Binding-site contacts:
Ligand atom O1B contacts residue ARG117 of chain 1.B at 3.7 Å.
Ligand atom O1B contacts residue MG1 of chain 1.G at 2.5 Å.
Ligand atom O3B contacts residue ALA356 of chain 1.B at 3.1 Å (h-bond).
Ligand atom O3G contacts residue MG1 of chain 1.G at 2.0 Å.
Ligand atom O2B contacts residue GLN114 of chain 1.B at 2.8 Å (h-bond).
Ligand atom O1A contacts residue ASN115 of chain 1.B at 2.8 Å (h-bond).
Ligand atom O3' contacts residue GLY381 of chain 1.B at 3.6 Å.
Ligand atom O3' contacts residue GLN114 of chain 1.B at 3.0 Å (h-bond).
Ligand atom O2B contacts residue SER113 of chain 1.B at 3.5 Å (h-bond).
Ligand atom O2G contacts residue MG1 of chain 1.G at 3.5 Å.
Ligand atom C2' contacts residue GLU414 of chain 1.B at 3.4 Å.
Ligand atom O2G contacts residue SER113 of chain 1.B at 3.0 Å (h-bond).
Ligand atom O5' contacts residue GLY668 of chain 1.B at 3.3 Å.
Ligand atom O3B contacts residue SER113 of chain 1.B at 3.5 Å (h-bond).
Ligand atom O2' contacts residue MET418 of chain 1.B at 3.6 Å.
Ligand atom PB contacts residue MG1 of chain 1.G at 3.7 Å.
Ligand atom O1A contacts residue GLN706 of chain 1.B at 3.7 Å.
Ligand atom O2A contacts residue GLY668 of chain 1.B at 2.9 Å (h-bond).
Ligand atom O2B contacts residue ASN115 of chain 1.B at 2.9 Å (h-bond).
Ligand atom C4 contacts residue GLY668 of chain 1.B at 3.6 Å.
Ligand atom C8 contacts residue GLN706 of chain 1.B at 3.7 Å.
Ligand atom S1G contacts residue SER113 of chain 1.B at 2.8 Å (h-bond).
Ligand atom C3' contacts residue GLU414 of chain 1.B at 3.5 Å.
Ligand atom O1A contacts residue ARG117 of chain 1.B at 2.7 Å (salt-bridge).
Ligand atom N9 contacts residue GLY668 of chain 1.B at 3.3 Å (h-bond).
Ligand atom N3 contacts residue LYS417 of chain 1.B at 3.1 Å (salt-bridge).
Ligand atom O2G contacts residue GLY112 of chain 1.B at 3.1 Å.
Ligand atom C1' contacts residue LYS417 of chain 1.B at 3.6 Å.
Ligand atom O2' contacts residue LYS417 of chain 1.B at 3.0 Å (salt-bridge).
Ligand atom C1' contacts residue GLY668 of chain 1.B at 3.4 Å.
Ligand atom S1G contacts residue LYS358 of chain 1.B at 3.5 Å (salt-bridge).
Ligand atom O4' contacts residue GLY668 of chain 1.B at 3.0 Å.
Ligand atom O3A contacts residue ALA356 of chain 1.B at 3.2 Å (h-bond).
Ligand atom O4' contacts residue GLY669 of chain 1.B at 3.5 Å (h-bond).
Ligand atom O2' contacts residue GLU414 of chain 1.B at 2.8 Å (salt-bridge).
Ligand atom PG contacts residue MG1 of chain 1.G at 3.2 Å.
Ligand atom C3' contacts residue GLN114 of chain 1.B at 3.4 Å.
Ligand atom S1G contacts residue GLN357 of chain 1.B at 3.4 Å (h-bond).
Ligand atom PG contacts residue SER113 of chain 1.B at 3.4 Å.
Ligand atom O3' contacts residue GLU414 of chain 1.B at 3.6 Å.

Sequence of chain 1.B:
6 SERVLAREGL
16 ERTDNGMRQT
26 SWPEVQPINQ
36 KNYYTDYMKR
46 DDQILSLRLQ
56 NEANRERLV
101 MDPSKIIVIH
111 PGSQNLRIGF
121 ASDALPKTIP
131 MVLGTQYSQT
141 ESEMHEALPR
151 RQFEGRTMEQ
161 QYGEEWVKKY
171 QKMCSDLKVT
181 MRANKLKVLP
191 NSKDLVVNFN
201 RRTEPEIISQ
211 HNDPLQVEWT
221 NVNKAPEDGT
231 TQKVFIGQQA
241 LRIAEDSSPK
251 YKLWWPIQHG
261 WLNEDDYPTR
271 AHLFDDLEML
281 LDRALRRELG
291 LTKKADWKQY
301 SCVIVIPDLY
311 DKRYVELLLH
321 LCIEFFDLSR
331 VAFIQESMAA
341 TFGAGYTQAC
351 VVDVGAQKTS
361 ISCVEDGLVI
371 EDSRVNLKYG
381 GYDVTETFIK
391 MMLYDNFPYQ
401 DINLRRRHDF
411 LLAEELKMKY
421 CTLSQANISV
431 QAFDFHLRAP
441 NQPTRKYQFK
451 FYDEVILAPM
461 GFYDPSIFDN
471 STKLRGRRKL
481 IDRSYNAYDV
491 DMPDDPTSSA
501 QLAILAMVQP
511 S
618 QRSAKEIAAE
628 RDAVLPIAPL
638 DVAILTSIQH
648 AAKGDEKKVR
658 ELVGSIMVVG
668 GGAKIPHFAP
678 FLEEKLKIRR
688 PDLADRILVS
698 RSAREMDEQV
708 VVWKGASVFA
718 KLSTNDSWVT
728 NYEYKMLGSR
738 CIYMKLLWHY

This protein binds this small molecule.
Small molecule (SMILES): Nc1ncnc2c1ncn2[C@@H]1O[C@H](COP(=O)(O)OP(=O)(O)OP(O)(O)=S)[C@@H](O)[C@H]1O